Binding-site contacts:
Ligand atom O3 contacts residue ILE220 of chain 1.A at 3.8 Å.
Ligand atom O1 contacts residue HIS207 of chain 1.A at 4.2 Å.
Ligand atom C5 contacts residue TYR198 of chain 1.A at 3.2 Å (hydrophobic).
Ligand atom C5 contacts residue ARG218 of chain 1.A at 3.4 Å.
Ligand atom C2 contacts residue FE21 of chain 1.F at 2.9 Å.
Ligand atom C4 contacts residue TYR198 of chain 1.A at 2.9 Å (hydrophobic).
Ligand atom O3 contacts residue ARG218 of chain 1.A at 2.7 Å (salt-bridge).
Ligand atom C5 contacts residue ILE149 of chain 1.A at 4.2 Å (hydrophobic).
Ligand atom O4 contacts residue ARG218 of chain 1.A at 2.6 Å (salt-bridge).
Ligand atom O5 contacts residue FE21 of chain 1.F at 2.2 Å.
Ligand atom O4 contacts residue ILE220 of chain 1.A at 3.7 Å.
Ligand atom C3 contacts residue ILE220 of chain 1.A at 4.3 Å (hydrophobic).
Ligand atom O3 contacts residue THR209 of chain 1.A at 4.2 Å.
Ligand atom C4 contacts residue LEU163 of chain 1.A at 4.2 Å (hydrophobic).
Ligand atom C1 contacts residue FE21 of chain 1.F at 2.9 Å.
Ligand atom O5 contacts residue HIS137 of chain 1.A at 3.9 Å.
Ligand atom O5 contacts residue HIS140 of chain 1.A at 3.0 Å (h-bond).
Ligand atom O2 contacts residue ILE149 of chain 1.A at 3.9 Å.
Ligand atom C3 contacts residue HIS137 of chain 1.A at 3.6 Å.
Ligand atom C1 contacts residue ASN222 of chain 1.A at 3.2 Å.
Ligand atom C2 contacts residue HIS137 of chain 1.A at 3.6 Å.
Ligand atom O1 contacts residue ASN222 of chain 1.A at 3.2 Å (h-bond).
Ligand atom O3 contacts residue ILE149 of chain 1.A at 3.8 Å.
Ligand atom C5 contacts residue ILE220 of chain 1.A at 4.0 Å (hydrophobic).
Ligand atom O1 contacts residue LYS1 of chain 1.E at 3.8 Å.
Ligand atom O2 contacts residue FE21 of chain 1.F at 4.1 Å.
Ligand atom O4 contacts residue THR209 of chain 1.A at 3.5 Å.
Ligand atom O1 contacts residue FE21 of chain 1.F at 2.2 Å.
Ligand atom O3 contacts residue LEU163 of chain 1.A at 4.3 Å.
Ligand atom C5 contacts residue THR209 of chain 1.A at 3.8 Å.
Ligand atom O5 contacts residue HIS207 of chain 1.A at 3.2 Å.
Ligand atom C1 contacts residue HIS137 of chain 1.A at 3.7 Å.
Ligand atom O1 contacts residue HIS140 of chain 1.A at 3.7 Å.
Ligand atom O2 contacts residue HIS137 of chain 1.A at 4.1 Å.
Ligand atom C2 contacts residue HIS140 of chain 1.A at 4.0 Å.
Ligand atom O2 contacts residue ASN222 of chain 1.A at 2.7 Å (h-bond).
Ligand atom O1 contacts residue HIS137 of chain 1.A at 3.9 Å.
Ligand atom O3 contacts residue TYR198 of chain 1.A at 2.5 Å (h-bond).
Ligand atom O2 contacts residue ILE220 of chain 1.A at 3.9 Å.
Ligand atom C2 contacts residue HIS207 of chain 1.A at 4.2 Å.

Sequence of chain 1.A:
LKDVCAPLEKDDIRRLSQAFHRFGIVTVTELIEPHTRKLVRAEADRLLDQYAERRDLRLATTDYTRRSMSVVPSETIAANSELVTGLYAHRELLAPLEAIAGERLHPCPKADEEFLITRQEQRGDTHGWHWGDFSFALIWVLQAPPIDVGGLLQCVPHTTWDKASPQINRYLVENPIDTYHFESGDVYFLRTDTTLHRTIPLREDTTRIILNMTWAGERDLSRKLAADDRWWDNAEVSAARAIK

The small molecule below binds the protein below.
Small molecule (SMILES): O=C(O)CCC(=O)C(=O)O